Binding-site contacts:
Ligand atom CB contacts residue TRP167 of chain 1.J at 3.4 Å (hydrophobic).
Ligand atom CA contacts residue GLU63 of chain 1.J at 3.5 Å.
Ligand atom N contacts residue TYR99 of chain 1.J at 3.3 Å (h-bond).
Ligand atom CD1 contacts residue GLU63 of chain 1.J at 3.4 Å.
Ligand atom CD2 contacts residue THR163 of chain 1.J at 3.1 Å.
Ligand atom OXT contacts residue LYS146 of chain 1.J at 3.2 Å (salt-bridge).
Ligand atom CD1 contacts residue TRP167 of chain 1.J at 3.1 Å (hydrophobic).
Ligand atom CD1 contacts residue GLU63 of chain 1.J at 3.4 Å.
Ligand atom CD2 contacts residue TYR7 of chain 1.J at 3.5 Å (hydrophobic).
Ligand atom CG2 contacts residue HIS70 of chain 1.J at 3.3 Å.
Ligand atom CD1 contacts residue HIS70 of chain 1.J at 3.4 Å.
Ligand atom CG contacts residue TRP167 of chain 1.J at 3.3 Å (hydrophobic).
Ligand atom N contacts residue ASP77 of chain 1.J at 3.3 Å (salt-bridge).
Ligand atom CG1 contacts residue THR143 of chain 1.J at 3.0 Å.
Ligand atom O contacts residue TRP147 of chain 1.J at 2.8 Å (h-bond).
Ligand atom O contacts residue HIS70 of chain 1.J at 3.2 Å.
Ligand atom O contacts residue THR73 of chain 1.J at 3.1 Å (h-bond).
Ligand atom OXT contacts residue THR143 of chain 1.J at 2.9 Å (h-bond).
Ligand atom N contacts residue GOL1 of chain 1.DB at 3.5 Å (h-bond).
Ligand atom OG1 contacts residue GOL1 of chain 1.DB at 3.2 Å.
Ligand atom O contacts residue GOL1 of chain 1.DB at 3.5 Å (h-bond).
Ligand atom CD2 contacts residue TYR159 of chain 1.J at 3.4 Å (hydrophobic).
Ligand atom CG contacts residue GLU63 of chain 1.J at 3.4 Å.
Ligand atom CE2 contacts residue LYS66 of chain 1.J at 3.5 Å.
Ligand atom CD1 contacts residue MET45 of chain 1.J at 3.3 Å (hydrophobic).
Ligand atom O contacts residue TYR159 of chain 1.J at 2.7 Å (h-bond).
Ligand atom CD1 contacts residue TYR99 of chain 1.J at 3.1 Å (hydrophobic).
Ligand atom N contacts residue TYR171 of chain 1.J at 2.8 Å (h-bond).
Ligand atom N contacts residue GLU63 of chain 1.J at 3.3 Å (salt-bridge).
Ligand atom O contacts residue LYS146 of chain 1.J at 3.3 Å (salt-bridge).
Ligand atom C contacts residue LYS146 of chain 1.J at 3.4 Å.
Ligand atom CE2 contacts residue THR163 of chain 1.J at 3.5 Å.
Ligand atom CD2 contacts residue LYS66 of chain 1.J at 3.5 Å.
Ligand atom CE1 contacts residue TRP167 of chain 1.J at 3.3 Å (hydrophobic).
Ligand atom N contacts residue TYR7 of chain 1.J at 2.9 Å (h-bond).
Ligand atom O contacts residue LYS66 of chain 1.J at 3.0 Å (salt-bridge).
Ligand atom N contacts residue LYS66 of chain 1.J at 3.1 Å (salt-bridge).
Ligand atom CD1 contacts residue ARG97 of chain 1.J at 3.4 Å.
Ligand atom OXT contacts residue TYR84 of chain 1.J at 3.3 Å (h-bond).
Ligand atom O contacts residue LYS146 of chain 1.J at 3.2 Å (salt-bridge).

This small molecule binds to this protein.
Small molecule (SMILES): CC[C@H](C)[C@H](NC(=O)[C@H](CC1=c2ccccc2=NC1)NC(=O)[C@H](CCSC)NC(=O)[C@H](CC(C)C)NC(=O)[C@H](CC(C)C)NC(=O)[C@@H](N)Cc1ccc(O)cc1)C(=O)N[C@H](C(=O)N[C@@H](CCC(N)=O)C(=O)N[C@H](C(=O)O)C(C)C)[C@@H](C)O

Sequence of chain 1.J:
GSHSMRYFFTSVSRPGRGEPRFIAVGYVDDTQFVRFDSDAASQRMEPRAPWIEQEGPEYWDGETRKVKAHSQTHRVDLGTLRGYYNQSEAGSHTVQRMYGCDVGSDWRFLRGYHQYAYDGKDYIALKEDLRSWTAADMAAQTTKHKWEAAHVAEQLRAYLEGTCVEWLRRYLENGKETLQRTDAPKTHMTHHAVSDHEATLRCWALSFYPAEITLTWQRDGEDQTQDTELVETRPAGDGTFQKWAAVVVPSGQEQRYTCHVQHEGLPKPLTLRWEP